Binding-site contacts:
Ligand atom C5 contacts residue ASN10 of chain 1.A at 4.0 Å.
Ligand atom C2 contacts residue ASN187 of chain 1.A at 3.8 Å.
Ligand atom C3 contacts residue PHE170 of chain 1.A at 3.6 Å (hydrophobic).
Ligand atom O11 contacts residue GLN214 of chain 1.A at 2.7 Å (h-bond).
Ligand atom O2 contacts residue ARG127 of chain 1.A at 2.9 Å (salt-bridge).
Ligand atom C6 contacts residue GLU67 of chain 1.A at 3.6 Å.
Ligand atom O9 contacts residue ARG70 of chain 1.A at 3.5 Å.
Ligand atom C11 contacts residue ALA66 of chain 1.A at 4.0 Å (hydrophobic).
Ligand atom O1B contacts residue ARG147 of chain 1.A at 2.8 Å (salt-bridge).
Ligand atom O1A contacts residue PHE170 of chain 1.A at 3.6 Å.
Ligand atom O11 contacts residue GLU67 of chain 1.A at 3.8 Å.
Ligand atom C1 contacts residue ARG147 of chain 1.A at 3.5 Å.
Ligand atom O7 contacts residue ARG70 of chain 1.A at 3.6 Å (salt-bridge).
Ligand atom O7 contacts residue ASP49 of chain 1.A at 2.8 Å (salt-bridge).
Ligand atom C11 contacts residue PHE65 of chain 1.A at 3.4 Å (hydrophobic).
Ligand atom O1A contacts residue ARG147 of chain 1.A at 2.8 Å (salt-bridge).
Ligand atom O11 contacts residue ALA66 of chain 1.A at 3.4 Å.
Ligand atom C1 contacts residue ARG127 of chain 1.A at 3.9 Å.
Ligand atom C9 contacts residue ARG70 of chain 1.A at 3.9 Å.
Ligand atom O1B contacts residue PRO149 of chain 1.A at 3.8 Å.
Ligand atom O1A contacts residue ARG127 of chain 1.A at 3.1 Å (salt-bridge).
Ligand atom C11 contacts residue ASP49 of chain 1.A at 3.9 Å.
Ligand atom C9 contacts residue ALA151 of chain 1.A at 3.9 Å (hydrophobic).
Ligand atom O2 contacts residue ASN187 of chain 1.A at 2.8 Å (h-bond).
Ligand atom O8 contacts residue GLU67 of chain 1.A at 2.6 Å (salt-bridge).
Ligand atom C11 contacts residue GLN214 of chain 1.A at 3.4 Å.
Ligand atom O11 contacts residue PHE65 of chain 1.A at 3.8 Å.
Ligand atom O8 contacts residue ARG127 of chain 1.A at 3.5 Å (salt-bridge).
Ligand atom C7 contacts residue ASP49 of chain 1.A at 3.6 Å.
Ligand atom O1A contacts residue ASN187 of chain 1.A at 2.8 Å (h-bond).
Ligand atom O1B contacts residue PHE170 of chain 1.A at 3.4 Å.
Ligand atom C9 contacts residue GLU67 of chain 1.A at 3.6 Å.
Ligand atom O10 contacts residue ASN10 of chain 1.A at 3.0 Å (h-bond).
Ligand atom O10 contacts residue ASP49 of chain 1.A at 3.2 Å.
Ligand atom C1 contacts residue ASN187 of chain 1.A at 3.9 Å.
Ligand atom O9 contacts residue GLU67 of chain 1.A at 2.7 Å (salt-bridge).
Ligand atom C10 contacts residue ASP49 of chain 1.A at 3.6 Å.
Ligand atom C8 contacts residue GLU67 of chain 1.A at 3.5 Å.
Ligand atom C1 contacts residue PHE170 of chain 1.A at 3.4 Å (hydrophobic).
Ligand atom C7 contacts residue GLU67 of chain 1.A at 3.4 Å.

Sequence of chain 1.A:
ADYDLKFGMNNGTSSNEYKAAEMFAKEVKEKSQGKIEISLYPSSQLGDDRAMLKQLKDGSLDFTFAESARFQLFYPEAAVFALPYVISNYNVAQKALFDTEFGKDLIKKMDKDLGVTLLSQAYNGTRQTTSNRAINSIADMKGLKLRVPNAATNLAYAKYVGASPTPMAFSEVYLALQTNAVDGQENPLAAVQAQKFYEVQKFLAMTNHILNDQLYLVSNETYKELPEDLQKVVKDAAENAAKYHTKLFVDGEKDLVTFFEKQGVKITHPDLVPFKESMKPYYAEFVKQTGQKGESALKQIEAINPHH

The small molecule below binds the protein below.
Small molecule (SMILES): O=C(CO)N[C@H]1[C@H]([C@H](O)[C@H](O)CO)O[C@](O)(C(=O)O)C[C@@H]1O